A protein and the small-molecule ligand that binds it are described below.
Small molecule (SMILES): Nc1nc2c(ncn2[C@@H]2O[C@H](CO[P](=O)(O)O[P](=O)(O)NP(=O)(O)O)[C@@H](O)[C@H]2O)c(=O)[nH]1

Sequence of chain 1.A:
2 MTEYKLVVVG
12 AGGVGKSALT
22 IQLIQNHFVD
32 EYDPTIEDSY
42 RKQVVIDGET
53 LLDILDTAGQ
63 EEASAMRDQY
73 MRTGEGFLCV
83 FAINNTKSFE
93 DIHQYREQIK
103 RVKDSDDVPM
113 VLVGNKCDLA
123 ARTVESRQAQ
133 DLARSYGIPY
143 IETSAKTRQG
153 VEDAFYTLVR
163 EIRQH

Binding-site contacts:
Ligand atom C8 contacts residue ALA19 of chain 1.A at 3.5 Å (hydrophobic).
Ligand atom O6 contacts residue ALA147 of chain 1.A at 2.8 Å (h-bond).
Ligand atom O1A contacts residue GLY16 of chain 1.A at 3.3 Å.
Ligand atom O3G contacts residue GLY13 of chain 1.A at 3.4 Å.
Ligand atom C2' contacts residue VAL30 of chain 1.A at 3.5 Å (hydrophobic).
Ligand atom O2B contacts residue GLY16 of chain 1.A at 3.1 Å (h-bond).
Ligand atom C8 contacts residue GLY16 of chain 1.A at 3.5 Å.
Ligand atom O2G contacts residue PRO35 of chain 1.A at 3.3 Å.
Ligand atom N3B contacts residue GLY14 of chain 1.A at 3.0 Å (h-bond).
Ligand atom N3B contacts residue MG1 of chain 1.E at 3.4 Å.
Ligand atom O3A contacts residue GLY16 of chain 1.A at 3.1 Å (h-bond).
Ligand atom O1B contacts residue SER18 of chain 1.A at 2.9 Å (h-bond).
Ligand atom O2B contacts residue LYS17 of chain 1.A at 2.8 Å (salt-bridge).
Ligand atom O2G contacts residue GLN62 of chain 1.A at 2.8 Å (h-bond).
Ligand atom O2' contacts residue VAL30 of chain 1.A at 2.7 Å (h-bond).
Ligand atom O2B contacts residue VAL15 of chain 1.A at 3.2 Å (h-bond).
Ligand atom O1G contacts residue MG1 of chain 1.E at 2.0 Å.
Ligand atom O3' contacts residue ASP31 of chain 1.A at 2.8 Å (salt-bridge).
Ligand atom O6 contacts residue LYS118 of chain 1.A at 3.4 Å.
Ligand atom O1G contacts residue THR36 of chain 1.A at 2.9 Å (h-bond).
Ligand atom O1B contacts residue MG1 of chain 1.E at 2.0 Å.
Ligand atom PG contacts residue MG1 of chain 1.E at 3.2 Å.
Ligand atom O3G contacts residue LYS17 of chain 1.A at 2.6 Å (salt-bridge).
Ligand atom O2B contacts residue GLY14 of chain 1.A at 3.5 Å (h-bond).
Ligand atom O6 contacts residue SER146 of chain 1.A at 3.5 Å.
Ligand atom O2' contacts residue ASP31 of chain 1.A at 3.2 Å (salt-bridge).
Ligand atom N2 contacts residue ASP120 of chain 1.A at 2.9 Å (salt-bridge).
Ligand atom O2' contacts residue PHE29 of chain 1.A at 3.3 Å.
Ligand atom N1 contacts residue ASP120 of chain 1.A at 2.8 Å (salt-bridge).
Ligand atom O1A contacts residue SER18 of chain 1.A at 3.3 Å (h-bond).
Ligand atom C6 contacts residue ASP120 of chain 1.A at 3.6 Å.
Ligand atom PB contacts residue MG1 of chain 1.E at 3.3 Å.
Ligand atom O1B contacts residue LYS17 of chain 1.A at 3.5 Å (salt-bridge).
Ligand atom O6 contacts residue ASP120 of chain 1.A at 3.4 Å (salt-bridge).
Ligand atom O4' contacts residue LYS118 of chain 1.A at 3.2 Å (salt-bridge).
Ligand atom O6 contacts residue ASN117 of chain 1.A at 3.3 Å (h-bond).
Ligand atom O1A contacts residue ALA19 of chain 1.A at 2.8 Å (h-bond).
Ligand atom N7 contacts residue ASN117 of chain 1.A at 3.1 Å (h-bond).
Ligand atom O3G contacts residue GLY61 of chain 1.A at 2.9 Å (h-bond).
Ligand atom C3' contacts residue GLU32 of chain 1.A at 3.4 Å.